Sequence of chain 2.A:
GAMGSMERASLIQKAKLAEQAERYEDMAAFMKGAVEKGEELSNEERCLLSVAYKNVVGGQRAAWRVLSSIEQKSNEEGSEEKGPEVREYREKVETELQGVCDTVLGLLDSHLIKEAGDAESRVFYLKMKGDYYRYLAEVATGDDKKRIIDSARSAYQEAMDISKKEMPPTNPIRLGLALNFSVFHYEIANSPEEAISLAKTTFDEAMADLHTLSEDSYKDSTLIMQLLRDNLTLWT

Binding-site contacts:
Ligand atom CG contacts residue VAL183 of chain 2.A at 3.8 Å (hydrophobic).
Ligand atom C contacts residue ASN231 of chain 2.A at 3.7 Å.
Ligand atom O1P contacts residue ARG61 of chain 2.A at 2.9 Å (salt-bridge).
Ligand atom O contacts residue LYS54 of chain 2.A at 3.5 Å (salt-bridge).
Ligand atom O1P contacts residue LYS54 of chain 2.A at 3.8 Å.
Ligand atom O3P contacts residue ARG134 of chain 2.A at 2.8 Å (salt-bridge).
Ligand atom CB contacts residue TRP235 of chain 2.A at 3.8 Å (hydrophobic).
Ligand atom CG1 contacts residue LEU227 of chain 2.A at 3.5 Å (hydrophobic).
Ligand atom N contacts residue LEU179 of chain 2.A at 3.9 Å.
Ligand atom CG1 contacts residue LEU179 of chain 2.A at 3.9 Å (hydrophobic).
Ligand atom CA contacts residue ASN180 of chain 2.A at 3.2 Å.
Ligand atom CD contacts residue GLU187 of chain 2.A at 3.8 Å.
Ligand atom N contacts residue ASN180 of chain 2.A at 3.0 Å (h-bond).
Ligand atom O contacts residue ASN180 of chain 2.A at 2.8 Å (h-bond).
Ligand atom CB contacts residue VAL183 of chain 2.A at 3.8 Å (hydrophobic).
Ligand atom CB contacts residue ASN180 of chain 2.A at 3.3 Å.
Ligand atom O contacts residue LYS127 of chain 2.A at 2.9 Å (salt-bridge).
Ligand atom CA contacts residue ASN231 of chain 2.A at 3.6 Å.
Ligand atom CA contacts residue ASN231 of chain 2.A at 3.8 Å.
Ligand atom C contacts residue LYS127 of chain 2.A at 3.7 Å.
Ligand atom O contacts residue ASN231 of chain 2.A at 3.1 Å (h-bond).
Ligand atom O2P contacts residue ARG61 of chain 2.A at 3.0 Å (salt-bridge).
Ligand atom P contacts residue ARG61 of chain 2.A at 3.7 Å.
Ligand atom O contacts residue VAL183 of chain 2.A at 3.5 Å.
Ligand atom N contacts residue ASN231 of chain 2.A at 2.9 Å (h-bond).
Ligand atom CG2 contacts residue ASN180 of chain 2.A at 3.6 Å.
Ligand atom P contacts residue ARG134 of chain 2.A at 3.8 Å.
Ligand atom OXT contacts residue G8T1 of chain 2.F at 3.9 Å.
Ligand atom CG2 contacts residue GLY176 of chain 2.A at 3.5 Å.
Ligand atom O contacts residue LEU179 of chain 2.A at 3.5 Å.
Ligand atom CB contacts residue ASN231 of chain 2.A at 3.6 Å.
Ligand atom CG2 contacts residue ARG134 of chain 2.A at 3.7 Å.
Ligand atom C contacts residue ASN180 of chain 2.A at 3.6 Å.
Ligand atom O3P contacts residue TYR135 of chain 2.A at 2.6 Å (h-bond).
Ligand atom O2P contacts residue ARG134 of chain 2.A at 2.9 Å (salt-bridge).
Ligand atom P contacts residue TYR135 of chain 2.A at 3.8 Å.
Ligand atom CB contacts residue ARG65 of chain 2.A at 3.8 Å.
Ligand atom CG2 contacts residue VAL183 of chain 2.A at 3.8 Å (hydrophobic).
Ligand atom CB contacts residue ASN231 of chain 2.A at 3.6 Å.
Ligand atom CA contacts residue LEU179 of chain 2.A at 3.8 Å (hydrophobic).

The protein below binds the small molecule below.
Small molecule (SMILES): CC(C)[C@H](NC(=O)[C@@H](NC(=O)[C@H](C)NC(=O)[C@@H]1CCCN1C(=O)[C@@H](N)Cc1ccccc1)[C@@H](C)OP(=O)(O)O)C(=O)O